This protein binds this small molecule.
Small molecule (SMILES): CC(=O)N[C@@H]1[C@@H](O)[C@H](O)[C@@H](CO)O[C@H]1O

Binding-site contacts:
Ligand atom O6 contacts residue ALA693 of chain 1.A at 4.4 Å.
Ligand atom N2 contacts residue ASN1061 of chain 1.A at 2.9 Å (h-bond).
Ligand atom O5 contacts residue ASN1061 of chain 1.A at 2.4 Å (h-bond).
Ligand atom C4 contacts residue ALA693 of chain 1.A at 4.5 Å (hydrophobic).
Ligand atom O7 contacts residue ASN1061 of chain 1.A at 4.1 Å.
Ligand atom C5 contacts residue ALA693 of chain 1.A at 3.6 Å (hydrophobic).
Ligand atom C3 contacts residue ASN1061 of chain 1.A at 3.8 Å.
Ligand atom C2 contacts residue ASN1061 of chain 1.A at 2.5 Å.
Ligand atom C5 contacts residue ASN1061 of chain 1.A at 3.7 Å.
Ligand atom C6 contacts residue ALA693 of chain 1.A at 3.7 Å (hydrophobic).
Ligand atom C8 contacts residue GLU1059 of chain 1.A at 4.3 Å.
Ligand atom C7 contacts residue ASN1061 of chain 1.A at 3.8 Å.
Ligand atom O4 contacts residue ALA693 of chain 1.A at 4.0 Å.
Ligand atom C1 contacts residue ASN1061 of chain 1.A at 1.4 Å.
Ligand atom C4 contacts residue ASN1061 of chain 1.A at 4.2 Å.

Sequence of chain 1.A:
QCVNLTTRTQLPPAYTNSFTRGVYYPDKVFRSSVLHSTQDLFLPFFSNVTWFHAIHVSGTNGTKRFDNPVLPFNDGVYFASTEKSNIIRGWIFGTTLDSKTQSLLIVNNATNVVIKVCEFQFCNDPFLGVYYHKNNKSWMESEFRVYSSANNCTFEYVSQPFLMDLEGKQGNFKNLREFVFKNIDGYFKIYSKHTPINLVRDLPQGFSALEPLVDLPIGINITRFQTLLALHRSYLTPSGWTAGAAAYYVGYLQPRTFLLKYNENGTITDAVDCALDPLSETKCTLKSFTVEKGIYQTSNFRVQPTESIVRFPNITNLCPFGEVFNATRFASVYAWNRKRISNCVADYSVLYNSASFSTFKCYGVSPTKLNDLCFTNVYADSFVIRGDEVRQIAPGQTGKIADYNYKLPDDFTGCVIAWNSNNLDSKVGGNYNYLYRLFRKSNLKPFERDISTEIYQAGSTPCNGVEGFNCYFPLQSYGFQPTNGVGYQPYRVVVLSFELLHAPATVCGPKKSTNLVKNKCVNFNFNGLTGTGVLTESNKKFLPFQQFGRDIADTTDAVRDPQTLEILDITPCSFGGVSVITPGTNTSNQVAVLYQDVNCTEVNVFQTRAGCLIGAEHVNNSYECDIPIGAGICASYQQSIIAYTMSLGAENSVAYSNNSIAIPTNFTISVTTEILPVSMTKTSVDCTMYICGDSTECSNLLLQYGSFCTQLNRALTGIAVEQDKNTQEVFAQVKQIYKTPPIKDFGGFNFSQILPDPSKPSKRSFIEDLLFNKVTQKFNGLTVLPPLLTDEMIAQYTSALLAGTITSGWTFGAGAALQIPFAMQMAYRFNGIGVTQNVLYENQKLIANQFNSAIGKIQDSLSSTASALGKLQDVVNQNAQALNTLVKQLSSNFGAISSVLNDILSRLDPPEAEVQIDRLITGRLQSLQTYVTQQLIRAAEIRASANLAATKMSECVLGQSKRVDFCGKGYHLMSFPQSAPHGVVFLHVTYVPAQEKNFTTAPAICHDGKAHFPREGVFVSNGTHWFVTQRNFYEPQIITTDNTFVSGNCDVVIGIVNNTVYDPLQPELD